Binding-site contacts:
Ligand atom C6 contacts residue THR258 of chain 5.A at 4.5 Å.
Ligand atom O5 contacts residue GLU259 of chain 5.A at 4.3 Å.
Ligand atom C7 contacts residue ASN256 of chain 5.A at 3.2 Å.
Ligand atom C3 contacts residue ASN256 of chain 5.A at 4.0 Å.
Ligand atom C8 contacts residue ASN256 of chain 5.A at 4.4 Å.
Ligand atom C5 contacts residue ASN256 of chain 5.A at 3.6 Å.
Ligand atom N2 contacts residue ASN256 of chain 5.A at 3.1 Å (h-bond).
Ligand atom C4 contacts residue ASN256 of chain 5.A at 4.4 Å.
Ligand atom C1 contacts residue ASN256 of chain 5.A at 1.5 Å.
Ligand atom O7 contacts residue ASN256 of chain 5.A at 2.9 Å (h-bond).
Ligand atom C2 contacts residue ASN256 of chain 5.A at 2.7 Å.
Ligand atom C6 contacts residue GLU259 of chain 5.A at 4.5 Å.
Ligand atom O5 contacts residue ASN256 of chain 5.A at 2.4 Å (h-bond).

Sequence of chain 5.A:
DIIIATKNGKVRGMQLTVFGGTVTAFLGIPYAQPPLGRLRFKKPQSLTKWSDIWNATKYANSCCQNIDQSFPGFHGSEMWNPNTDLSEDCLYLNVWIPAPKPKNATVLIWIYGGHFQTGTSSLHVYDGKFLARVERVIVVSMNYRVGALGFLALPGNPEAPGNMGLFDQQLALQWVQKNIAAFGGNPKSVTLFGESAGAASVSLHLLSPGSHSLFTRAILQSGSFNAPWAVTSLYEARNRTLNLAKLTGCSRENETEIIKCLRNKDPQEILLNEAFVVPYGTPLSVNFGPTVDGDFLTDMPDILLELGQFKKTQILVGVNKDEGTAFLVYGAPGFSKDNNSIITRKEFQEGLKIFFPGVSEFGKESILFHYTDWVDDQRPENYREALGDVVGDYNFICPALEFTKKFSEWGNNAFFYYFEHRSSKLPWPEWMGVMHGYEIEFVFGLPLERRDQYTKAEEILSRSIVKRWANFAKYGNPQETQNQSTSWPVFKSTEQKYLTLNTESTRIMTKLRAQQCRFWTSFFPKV

The small molecule below binds the protein below.
Small molecule (SMILES): CC(=O)N[C@@H]1[C@@H](O)[C@H](O)[C@@H](CO)O[C@H]1O